Sequence of chain 45.A:
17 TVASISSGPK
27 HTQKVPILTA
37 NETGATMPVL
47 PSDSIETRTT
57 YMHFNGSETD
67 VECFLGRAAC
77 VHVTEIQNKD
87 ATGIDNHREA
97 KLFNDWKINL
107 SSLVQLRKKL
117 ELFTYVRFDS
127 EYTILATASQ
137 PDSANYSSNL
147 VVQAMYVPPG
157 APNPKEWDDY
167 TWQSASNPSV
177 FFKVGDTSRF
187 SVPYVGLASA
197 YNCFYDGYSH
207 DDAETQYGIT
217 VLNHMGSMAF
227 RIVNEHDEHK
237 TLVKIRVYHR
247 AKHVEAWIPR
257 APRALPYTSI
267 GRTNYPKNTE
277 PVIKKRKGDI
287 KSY

Sequence of chain 45.C:
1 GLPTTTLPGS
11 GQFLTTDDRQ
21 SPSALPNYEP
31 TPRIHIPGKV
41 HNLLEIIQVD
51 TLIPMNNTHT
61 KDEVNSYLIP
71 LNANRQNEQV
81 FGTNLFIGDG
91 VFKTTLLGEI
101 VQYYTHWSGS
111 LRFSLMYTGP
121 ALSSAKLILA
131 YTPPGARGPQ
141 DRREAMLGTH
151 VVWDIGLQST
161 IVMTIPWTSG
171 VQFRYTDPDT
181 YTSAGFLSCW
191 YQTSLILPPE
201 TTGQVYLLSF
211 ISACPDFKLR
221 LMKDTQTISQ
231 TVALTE

Binding-site contacts:
Ligand atom C5B contacts residue LEU106 of chain 45.A at 4.0 Å (hydrophobic).
Ligand atom C5C contacts residue ILE104 of chain 45.A at 4.0 Å (hydrophobic).
Ligand atom C31 contacts residue PRO174 of chain 45.A at 3.4 Å (hydrophobic).
Ligand atom C5 contacts residue MET224 of chain 45.A at 4.0 Å (hydrophobic).
Ligand atom C31 contacts residue VAL176 of chain 45.A at 3.3 Å (hydrophobic).
Ligand atom C1B contacts residue MET221 of chain 45.A at 3.7 Å (hydrophobic).
Ligand atom C5A contacts residue CYS199 of chain 45.A at 3.9 Å (hydrophobic).
Ligand atom CM2 contacts residue LEU116 of chain 45.A at 3.6 Å (hydrophobic).
Ligand atom C5 contacts residue PHE186 of chain 45.A at 3.7 Å (hydrophobic).
Ligand atom O1B contacts residue MET221 of chain 45.A at 3.7 Å.
Ligand atom C3 contacts residue PHE186 of chain 45.A at 3.8 Å (hydrophobic).
Ligand atom O1 contacts residue VAL188 of chain 45.A at 3.8 Å.
Ligand atom C2C contacts residue TYR152 of chain 45.A at 4.0 Å (hydrophobic).
Ligand atom O1 contacts residue PHE186 of chain 45.A at 3.7 Å.
Ligand atom C6C contacts residue VAL191 of chain 45.A at 3.5 Å (hydrophobic).
Ligand atom C5B contacts residue TYR197 of chain 45.A at 3.7 Å (hydrophobic).
Ligand atom C4A contacts residue ASN198 of chain 45.A at 4.0 Å.
Ligand atom N3A contacts residue ASN219 of chain 45.A at 3.8 Å.
Ligand atom C6B contacts residue TYR197 of chain 45.A at 3.5 Å (hydrophobic).
Ligand atom C2B contacts residue MET221 of chain 45.A at 3.6 Å (hydrophobic).
Ligand atom C31 contacts residue ALA150 of chain 45.A at 3.8 Å (hydrophobic).
Ligand atom C4 contacts residue MET224 of chain 45.A at 4.0 Å (hydrophobic).
Ligand atom C4A contacts residue ASN219 of chain 45.A at 3.9 Å.
Ligand atom N2 contacts residue PRO174 of chain 45.A at 3.9 Å.
Ligand atom C1C contacts residue MET224 of chain 45.A at 3.4 Å (hydrophobic).
Ligand atom C4C contacts residue VAL188 of chain 45.A at 3.9 Å (hydrophobic).
Ligand atom C3 contacts residue PRO174 of chain 45.A at 3.8 Å (hydrophobic).
Ligand atom C5 contacts residue TYR152 of chain 45.A at 3.8 Å (hydrophobic).
Ligand atom C3C contacts residue VAL188 of chain 45.A at 3.2 Å (hydrophobic).
Ligand atom C4 contacts residue TYR152 of chain 45.A at 3.9 Å (hydrophobic).
Ligand atom C5C contacts residue TYR128 of chain 45.A at 3.6 Å (hydrophobic).
Ligand atom N2 contacts residue PHE186 of chain 45.A at 3.9 Å.
Ligand atom C7C contacts residue TYR128 of chain 45.A at 3.7 Å (hydrophobic).
Ligand atom C2C contacts residue VAL188 of chain 45.A at 3.4 Å (hydrophobic).
Ligand atom N2 contacts residue ALA24 of chain 45.C at 3.3 Å.
Ligand atom O1 contacts residue TYR152 of chain 45.A at 4.0 Å.
Ligand atom C4 contacts residue PHE186 of chain 45.A at 3.5 Å (hydrophobic).
Ligand atom C31 contacts residue SER175 of chain 45.A at 3.6 Å.
Ligand atom C4A contacts residue ILE215 of chain 45.A at 3.9 Å (hydrophobic).
Ligand atom O1 contacts residue ALA24 of chain 45.C at 3.6 Å.

A small-molecule ligand and the protein it binds are described below.
Small molecule (SMILES): CC[C@H]1COC(c2ccc(OCCCCCCCc3cc(C)no3)cc2)=N1